Binding-site contacts:
Ligand atom OP2 contacts residue ARG238 of chain 1.A at 4.0 Å.
Ligand atom O2 contacts residue TTP1 of chain 1.E at 4.3 Å.
Ligand atom N1 contacts residue TTP1 of chain 1.E at 3.9 Å.
Ligand atom C2 contacts residue TYR255 of chain 1.A at 3.9 Å (hydrophobic).
Ligand atom C1' contacts residue LYS222 of chain 1.A at 4.2 Å.
Ligand atom N3 contacts residue DA5 of chain 1.C at 3.5 Å.
Ligand atom N1 contacts residue TYR255 of chain 1.A at 4.2 Å.
Ligand atom O2 contacts residue DA5 of chain 1.C at 4.3 Å.
Ligand atom C1' contacts residue TYR255 of chain 1.A at 3.5 Å (hydrophobic).
Ligand atom C2' contacts residue TYR255 of chain 1.A at 3.2 Å (hydrophobic).
Ligand atom C4' contacts residue ASP240 of chain 1.A at 3.2 Å.
Ligand atom C5 contacts residue TTP1 of chain 1.E at 3.3 Å.
Ligand atom N1 contacts residue DA5 of chain 1.C at 3.9 Å.
Ligand atom OP2 contacts residue TRP92 of chain 1.A at 3.8 Å.
Ligand atom C5 contacts residue DA5 of chain 1.C at 3.6 Å.
Ligand atom C4' contacts residue LEU224 of chain 1.A at 4.2 Å (hydrophobic).
Ligand atom O5' contacts residue DA5 of chain 1.C at 2.5 Å (h-bond).
Ligand atom C4 contacts residue TTP1 of chain 1.E at 3.1 Å.
Ligand atom N3 contacts residue TTP1 of chain 1.E at 3.7 Å.
Ligand atom C6 contacts residue TTP1 of chain 1.E at 3.4 Å.
Ligand atom C6 contacts residue DA5 of chain 1.C at 3.4 Å.
Ligand atom C5' contacts residue DA5 of chain 1.C at 3.4 Å.
Ligand atom C4' contacts residue DA5 of chain 1.C at 4.4 Å.
Ligand atom O4' contacts residue DA5 of chain 1.C at 3.7 Å.
Ligand atom C5' contacts residue ASP240 of chain 1.A at 3.6 Å.
Ligand atom O2 contacts residue TYR255 of chain 1.A at 2.9 Å (h-bond).
Ligand atom N4 contacts residue TTP1 of chain 1.E at 3.1 Å (h-bond).
Ligand atom O4' contacts residue LYS222 of chain 1.A at 4.2 Å.
Ligand atom C2' contacts residue TTP1 of chain 1.E at 3.5 Å.
Ligand atom OP2 contacts residue DA5 of chain 1.C at 2.6 Å (h-bond).
Ligand atom C2 contacts residue TTP1 of chain 1.E at 4.0 Å.
Ligand atom C4 contacts residue DA5 of chain 1.C at 3.7 Å.
Ligand atom C3' contacts residue ASP240 of chain 1.A at 3.4 Å.
Ligand atom C3' contacts residue TTP1 of chain 1.E at 3.3 Å.
Ligand atom C2' contacts residue ASP240 of chain 1.A at 4.3 Å.
Ligand atom C5' contacts residue LEU224 of chain 1.A at 3.9 Å (hydrophobic).
Ligand atom N4 contacts residue DA5 of chain 1.C at 3.5 Å.
Ligand atom P contacts residue DA5 of chain 1.C at 1.6 Å.
Ligand atom C2 contacts residue DA5 of chain 1.C at 3.8 Å.
Ligand atom OP1 contacts residue DA5 of chain 1.C at 2.5 Å (h-bond).

Sequence of chain 1.A:
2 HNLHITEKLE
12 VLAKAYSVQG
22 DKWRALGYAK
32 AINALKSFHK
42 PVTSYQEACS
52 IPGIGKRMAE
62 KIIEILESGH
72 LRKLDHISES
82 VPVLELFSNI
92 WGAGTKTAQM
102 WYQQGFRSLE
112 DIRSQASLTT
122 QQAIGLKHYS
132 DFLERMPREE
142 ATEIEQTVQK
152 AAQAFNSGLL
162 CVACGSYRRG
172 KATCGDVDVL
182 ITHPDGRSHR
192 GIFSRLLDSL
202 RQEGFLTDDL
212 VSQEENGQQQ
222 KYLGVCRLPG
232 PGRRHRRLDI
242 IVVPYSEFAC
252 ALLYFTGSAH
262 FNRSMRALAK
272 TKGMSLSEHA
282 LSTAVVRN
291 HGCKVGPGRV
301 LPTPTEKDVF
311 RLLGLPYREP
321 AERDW

This small molecule binds to this protein.
Small molecule (SMILES): Nc1ccn([C@H]2CC[C@@H](COP(=O)(O)O)O2)c(=O)n1